Binding-site contacts:
Ligand atom O7 contacts residue THR155 of chain 24.E at 4.1 Å.
Ligand atom O5 contacts residue ASN153 of chain 24.E at 2.4 Å (h-bond).
Ligand atom N2 contacts residue HIS149 of chain 24.E at 3.4 Å.
Ligand atom C3 contacts residue ASN153 of chain 24.E at 3.8 Å.
Ligand atom C2 contacts residue ASN153 of chain 24.E at 2.5 Å.
Ligand atom C2 contacts residue HIS149 of chain 24.E at 3.6 Å.
Ligand atom C6 contacts residue LYS157 of chain 24.E at 4.2 Å.
Ligand atom C8 contacts residue GLY102 of chain 16.E at 4.2 Å.
Ligand atom C1 contacts residue ASN153 of chain 24.E at 1.4 Å.
Ligand atom C4 contacts residue ASN153 of chain 24.E at 4.2 Å.
Ligand atom C5 contacts residue ASN153 of chain 24.E at 3.7 Å.
Ligand atom O5 contacts residue GLY156 of chain 24.E at 4.3 Å.
Ligand atom O5 contacts residue HIS158 of chain 24.E at 3.1 Å.
Ligand atom C7 contacts residue ASN153 of chain 24.E at 3.5 Å.
Ligand atom O7 contacts residue ASN153 of chain 24.E at 3.8 Å.
Ligand atom C1 contacts residue HIS149 of chain 24.E at 4.2 Å.
Ligand atom O3 contacts residue HIS149 of chain 24.E at 4.1 Å.
Ligand atom C5 contacts residue HIS158 of chain 24.E at 4.3 Å.
Ligand atom C6 contacts residue THR155 of chain 24.E at 4.4 Å.
Ligand atom C1 contacts residue HIS158 of chain 24.E at 3.8 Å.
Ligand atom C5 contacts residue THR155 of chain 24.E at 3.9 Å.
Ligand atom O6 contacts residue HIS158 of chain 24.E at 3.8 Å.
Ligand atom N2 contacts residue ASN153 of chain 24.E at 2.9 Å (h-bond).
Ligand atom C1 contacts residue THR155 of chain 24.E at 3.9 Å.
Ligand atom O5 contacts residue THR155 of chain 24.E at 3.7 Å.
Ligand atom C6 contacts residue HIS158 of chain 24.E at 4.4 Å.
Ligand atom O6 contacts residue LYS157 of chain 24.E at 4.2 Å.

Sequence of chain 24.E:
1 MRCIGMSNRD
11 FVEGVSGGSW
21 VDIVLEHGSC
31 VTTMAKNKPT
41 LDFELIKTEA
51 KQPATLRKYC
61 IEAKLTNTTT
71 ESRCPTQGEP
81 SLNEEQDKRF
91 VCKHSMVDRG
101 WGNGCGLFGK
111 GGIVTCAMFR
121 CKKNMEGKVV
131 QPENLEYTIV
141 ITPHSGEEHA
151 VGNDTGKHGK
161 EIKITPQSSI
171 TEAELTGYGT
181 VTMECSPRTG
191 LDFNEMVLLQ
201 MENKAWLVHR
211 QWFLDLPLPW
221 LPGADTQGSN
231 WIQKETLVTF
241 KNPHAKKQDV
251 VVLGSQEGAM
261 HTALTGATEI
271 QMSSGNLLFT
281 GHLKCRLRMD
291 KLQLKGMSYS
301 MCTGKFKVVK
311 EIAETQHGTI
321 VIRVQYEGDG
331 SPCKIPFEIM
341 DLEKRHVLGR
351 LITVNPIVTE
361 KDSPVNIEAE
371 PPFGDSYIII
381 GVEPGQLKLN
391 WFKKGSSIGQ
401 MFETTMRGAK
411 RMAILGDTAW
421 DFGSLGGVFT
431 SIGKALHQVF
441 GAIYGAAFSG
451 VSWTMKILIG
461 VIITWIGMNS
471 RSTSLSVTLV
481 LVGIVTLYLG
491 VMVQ

A protein and the small-molecule ligand that binds it are described below.
Small molecule (SMILES): CC(=O)N[C@@H]1[C@@H](O)[C@H](O)[C@@H](CO)O[C@H]1O

Sequence of chain 16.E:
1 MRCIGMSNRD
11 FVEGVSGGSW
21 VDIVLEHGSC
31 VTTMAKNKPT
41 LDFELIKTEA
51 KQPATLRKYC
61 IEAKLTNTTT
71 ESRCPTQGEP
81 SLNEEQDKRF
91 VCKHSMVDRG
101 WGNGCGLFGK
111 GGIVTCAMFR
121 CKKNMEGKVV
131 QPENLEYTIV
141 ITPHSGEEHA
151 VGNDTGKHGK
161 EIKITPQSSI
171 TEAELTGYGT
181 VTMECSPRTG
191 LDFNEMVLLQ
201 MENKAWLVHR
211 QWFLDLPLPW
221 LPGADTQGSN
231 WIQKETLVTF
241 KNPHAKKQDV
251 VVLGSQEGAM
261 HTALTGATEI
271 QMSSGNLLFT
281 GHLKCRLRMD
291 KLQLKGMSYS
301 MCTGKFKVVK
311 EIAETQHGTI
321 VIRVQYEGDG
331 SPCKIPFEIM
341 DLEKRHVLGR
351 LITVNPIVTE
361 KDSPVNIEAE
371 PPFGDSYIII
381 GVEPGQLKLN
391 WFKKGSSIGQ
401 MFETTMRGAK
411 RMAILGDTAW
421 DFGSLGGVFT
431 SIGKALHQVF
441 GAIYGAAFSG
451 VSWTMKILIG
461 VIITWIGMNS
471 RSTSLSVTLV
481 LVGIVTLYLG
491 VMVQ